Binding-site contacts:
Ligand atom C26 contacts residue LEU145 of chain 1.B at 3.9 Å (hydrophobic).
Ligand atom C24 contacts residue LEU145 of chain 1.B at 3.9 Å (hydrophobic).
Ligand atom C09 contacts residue HIS88 of chain 1.B at 3.2 Å.
Ligand atom C16 contacts residue ASP95 of chain 1.B at 3.4 Å.
Ligand atom O31 contacts residue LYS37 of chain 1.B at 3.6 Å.
Ligand atom C01 contacts residue ALA35 of chain 1.B at 3.5 Å (hydrophobic).
Ligand atom N08 contacts residue HIS88 of chain 1.B at 3.0 Å (h-bond).
Ligand atom O02 contacts residue LYS37 of chain 1.B at 3.5 Å.
Ligand atom C11 contacts residue GLY91 of chain 1.B at 3.9 Å.
Ligand atom O28 contacts residue ALA155 of chain 1.B at 3.7 Å.
Ligand atom C17 contacts residue ASP95 of chain 1.B at 3.9 Å.
Ligand atom C13 contacts residue TYR87 of chain 1.B at 3.7 Å (hydrophobic).
Ligand atom C01 contacts residue LYS37 of chain 1.B at 3.6 Å.
Ligand atom C07 contacts residue ALA35 of chain 1.B at 3.7 Å (hydrophobic).
Ligand atom C32 contacts residue ASP156 of chain 1.B at 3.8 Å.
Ligand atom C29 contacts residue ASN143 of chain 1.B at 3.4 Å.
Ligand atom C12 contacts residue TYR87 of chain 1.B at 3.5 Å (hydrophobic).
Ligand atom C21 contacts residue VAL16 of chain 1.B at 3.6 Å (hydrophobic).
Ligand atom C06 contacts residue LEU145 of chain 1.B at 3.8 Å (hydrophobic).
Ligand atom C12 contacts residue HIS88 of chain 1.B at 3.8 Å.
Ligand atom C32 contacts residue GLU50 of chain 1.B at 3.5 Å.
Ligand atom C32 contacts residue LEU83 of chain 1.B at 3.8 Å (hydrophobic).
Ligand atom C07 contacts residue HIS86 of chain 1.B at 3.9 Å.
Ligand atom C01 contacts residue LEU83 of chain 1.B at 3.5 Å (hydrophobic).
Ligand atom C22 contacts residue GLY91 of chain 1.B at 3.5 Å.
Ligand atom C04 contacts residue THR85 of chain 1.B at 3.9 Å.
Ligand atom C22 contacts residue ASP95 of chain 1.B at 3.5 Å.
Ligand atom C04 contacts residue ALA35 of chain 1.B at 3.8 Å (hydrophobic).
Ligand atom C07 contacts residue LEU145 of chain 1.B at 3.6 Å (hydrophobic).
Ligand atom C14 contacts residue GLY91 of chain 1.B at 3.8 Å.
Ligand atom C19 contacts residue ASP95 of chain 1.B at 3.5 Å.
Ligand atom C13 contacts residue VAL16 of chain 1.B at 3.9 Å (hydrophobic).
Ligand atom C10 contacts residue LEU145 of chain 1.B at 3.9 Å (hydrophobic).
Ligand atom C29 contacts residue LYS142 of chain 1.B at 3.6 Å.
Ligand atom C09 contacts residue TYR87 of chain 1.B at 3.9 Å (hydrophobic).
Ligand atom C12 contacts residue VAL16 of chain 1.B at 3.9 Å (hydrophobic).
Ligand atom C01 contacts residue THR85 of chain 1.B at 3.3 Å.
Ligand atom C29 contacts residue ALA155 of chain 1.B at 3.8 Å (hydrophobic).
Ligand atom C23 contacts residue GLY91 of chain 1.B at 3.6 Å.
Ligand atom N08 contacts residue TYR87 of chain 1.B at 3.8 Å.

The protein below binds the small molecule below.
Small molecule (SMILES): COc1cc(-c2cncc(-c3ccc(C4CCN(C)CC4)cc3)c2C)cc(OC)c1OC

Sequence of chain 1.B:
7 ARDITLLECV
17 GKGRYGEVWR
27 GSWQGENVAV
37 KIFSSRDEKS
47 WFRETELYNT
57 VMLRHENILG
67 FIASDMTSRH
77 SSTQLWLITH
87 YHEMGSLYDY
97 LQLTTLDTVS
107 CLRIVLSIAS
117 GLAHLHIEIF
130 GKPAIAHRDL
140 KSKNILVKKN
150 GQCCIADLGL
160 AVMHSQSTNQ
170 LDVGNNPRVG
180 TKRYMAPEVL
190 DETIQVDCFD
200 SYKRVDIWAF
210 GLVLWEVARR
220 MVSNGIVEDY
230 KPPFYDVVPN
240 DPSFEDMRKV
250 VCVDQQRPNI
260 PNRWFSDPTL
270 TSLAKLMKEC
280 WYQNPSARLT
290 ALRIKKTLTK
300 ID